A protein and the small-molecule ligand that binds it are described below.
Small molecule (SMILES): CC(=O)N[C@H]1[C@H](O[C@H]2[C@H](O)[C@@H](NC(C)=O)CO[C@@H]2CO)O[C@H](CO)[C@@H](O[C@@H]2O[C@H](CO)[C@@H](O)[C@H](O[C@H]3O[C@H](CO)[C@@H](O)[C@H](O)[C@@H]3O)[C@@H]2O)[C@@H]1O

Binding-site contacts:
Ligand atom O4 contacts residue ASP17 of chain 1.I at 3.8 Å.
Ligand atom O5 contacts residue ASN22 of chain 1.I at 2.4 Å (h-bond).
Ligand atom O5 contacts residue ASP17 of chain 1.I at 3.7 Å.
Ligand atom O7 contacts residue SER20 of chain 1.I at 3.3 Å (h-bond).
Ligand atom C5 contacts residue ASP17 of chain 1.I at 3.4 Å.
Ligand atom C8 contacts residue VAL44 of chain 1.I at 3.7 Å (hydrophobic).
Ligand atom C1 contacts residue THR54 of chain 1.I at 3.7 Å.
Ligand atom O6 contacts residue ASN25 of chain 1.I at 3.6 Å.
Ligand atom N2 contacts residue THR54 of chain 1.I at 3.2 Å (h-bond).
Ligand atom O3 contacts residue ASP17 of chain 1.I at 4.0 Å.
Ligand atom C8 contacts residue THR52 of chain 1.I at 3.6 Å.
Ligand atom C4 contacts residue SER18 of chain 1.I at 3.4 Å.
Ligand atom C5 contacts residue ASN22 of chain 1.I at 3.7 Å.
Ligand atom C7 contacts residue ASN22 of chain 1.I at 3.2 Å.
Ligand atom N2 contacts residue ASN22 of chain 1.I at 2.9 Å (h-bond).
Ligand atom O6 contacts residue ASP17 of chain 1.I at 3.8 Å.
Ligand atom C2 contacts residue ASN22 of chain 1.I at 2.5 Å.
Ligand atom O2 contacts residue ASP17 of chain 1.I at 3.9 Å.
Ligand atom O3 contacts residue ASP17 of chain 1.I at 3.4 Å (salt-bridge).
Ligand atom O5 contacts residue ASN25 of chain 1.I at 3.1 Å (h-bond).
Ligand atom C5 contacts residue SER18 of chain 1.I at 3.9 Å.
Ligand atom O5 contacts residue SER18 of chain 1.I at 3.8 Å.
Ligand atom C3 contacts residue THR52 of chain 1.I at 4.0 Å.
Ligand atom C6 contacts residue ASP17 of chain 1.I at 3.8 Å.
Ligand atom O7 contacts residue ASN22 of chain 1.I at 3.0 Å (h-bond).
Ligand atom C2 contacts residue THR54 of chain 1.I at 3.8 Å.
Ligand atom C7 contacts residue THR52 of chain 1.I at 4.0 Å.
Ligand atom C1 contacts residue ASN25 of chain 1.I at 3.8 Å.
Ligand atom N2 contacts residue THR52 of chain 1.I at 3.3 Å (h-bond).
Ligand atom C3 contacts residue ASN22 of chain 1.I at 3.9 Å.
Ligand atom O5 contacts residue ASP17 of chain 1.I at 3.7 Å.
Ligand atom C6 contacts residue ASN25 of chain 1.I at 3.9 Å.
Ligand atom C5 contacts residue THR24 of chain 1.I at 4.0 Å.
Ligand atom O6 contacts residue SER18 of chain 1.I at 3.1 Å (h-bond).
Ligand atom C1 contacts residue ASN22 of chain 1.I at 1.5 Å.
Ligand atom C8 contacts residue ASP49 of chain 1.I at 3.9 Å.
Ligand atom C6 contacts residue THR24 of chain 1.I at 3.9 Å.
Ligand atom O3 contacts residue THR52 of chain 1.I at 3.7 Å.
Ligand atom O7 contacts residue LEU19 of chain 1.I at 3.6 Å.
Ligand atom C6 contacts residue ASP17 of chain 1.I at 3.3 Å.

Sequence of chain 1.I:
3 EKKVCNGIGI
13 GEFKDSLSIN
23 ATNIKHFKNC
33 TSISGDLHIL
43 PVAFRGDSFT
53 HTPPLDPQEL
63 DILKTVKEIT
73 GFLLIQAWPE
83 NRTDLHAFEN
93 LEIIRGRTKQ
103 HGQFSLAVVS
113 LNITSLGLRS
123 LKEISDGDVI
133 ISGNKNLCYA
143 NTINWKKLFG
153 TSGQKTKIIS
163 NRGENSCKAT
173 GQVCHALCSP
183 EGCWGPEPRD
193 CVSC